The protein below binds the small molecule below.
Small molecule (SMILES): OC[C@H]1O[C@@H](O)[C@H](O)[C@H](O)[C@H]1O

Binding-site contacts:
Ligand atom C3 contacts residue GLU31 of chain 1.A at 4.2 Å.
Ligand atom O1 contacts residue GLU31 of chain 1.B at 2.7 Å (salt-bridge).
Ligand atom C3 contacts residue TYR37 of chain 1.A at 3.9 Å (hydrophobic).
Ligand atom C3 contacts residue THR10 of chain 1.A at 4.3 Å.
Ligand atom O6 contacts residue VAL8 of chain 1.B at 3.8 Å.
Ligand atom C2 contacts residue MET29 of chain 1.A at 3.7 Å (hydrophobic).
Ligand atom O5 contacts residue GLU31 of chain 1.B at 4.3 Å.
Ligand atom C4 contacts residue THR10 of chain 1.B at 3.8 Å.
Ligand atom O4 contacts residue THR10 of chain 1.A at 2.7 Å.
Ligand atom O4 contacts residue VAL8 of chain 1.A at 3.8 Å.
Ligand atom O1 contacts residue TYR37 of chain 1.B at 3.6 Å.
Ligand atom O6 contacts residue THR10 of chain 1.B at 3.1 Å (h-bond).
Ligand atom O1 contacts residue VAL8 of chain 1.B at 4.1 Å.
Ligand atom O2 contacts residue MET29 of chain 1.A at 3.8 Å.
Ligand atom O6 contacts residue SER9 of chain 1.B at 3.4 Å.
Ligand atom O1 contacts residue MET29 of chain 1.A at 4.4 Å.
Ligand atom C4 contacts residue THR10 of chain 1.A at 3.7 Å.
Ligand atom O3 contacts residue TYR37 of chain 1.A at 4.4 Å.
Ligand atom C1 contacts residue GLU31 of chain 1.B at 4.0 Å.
Ligand atom O3 contacts residue GLU31 of chain 1.A at 3.1 Å (salt-bridge).
Ligand atom O5 contacts residue THR10 of chain 1.A at 3.5 Å (h-bond).
Ligand atom O2 contacts residue MET30 of chain 1.A at 4.4 Å.
Ligand atom C6 contacts residue THR10 of chain 1.B at 4.1 Å.
Ligand atom C1 contacts residue THR10 of chain 1.B at 4.2 Å.
Ligand atom O6 contacts residue THR10 of chain 1.A at 3.8 Å.
Ligand atom C5 contacts residue THR10 of chain 1.B at 3.4 Å.
Ligand atom O4 contacts residue TYR37 of chain 1.A at 4.3 Å.
Ligand atom O4 contacts residue SER9 of chain 1.A at 4.2 Å.
Ligand atom O2 contacts residue MET29 of chain 1.B at 3.7 Å.
Ligand atom O3 contacts residue MET29 of chain 1.B at 3.6 Å.
Ligand atom O2 contacts residue GLU31 of chain 1.B at 4.2 Å.
Ligand atom C2 contacts residue THR10 of chain 1.A at 4.5 Å.
Ligand atom C6 contacts residue THR10 of chain 1.A at 3.4 Å.
Ligand atom O5 contacts residue THR10 of chain 1.B at 4.2 Å.
Ligand atom O3 contacts residue THR10 of chain 1.B at 4.4 Å.
Ligand atom O2 contacts residue MET30 of chain 1.B at 4.2 Å.
Ligand atom C1 contacts residue TYR37 of chain 1.B at 3.8 Å (hydrophobic).
Ligand atom C5 contacts residue THR10 of chain 1.A at 3.7 Å.
Ligand atom O2 contacts residue TYR37 of chain 1.B at 4.4 Å.

Sequence of chain 1.B:
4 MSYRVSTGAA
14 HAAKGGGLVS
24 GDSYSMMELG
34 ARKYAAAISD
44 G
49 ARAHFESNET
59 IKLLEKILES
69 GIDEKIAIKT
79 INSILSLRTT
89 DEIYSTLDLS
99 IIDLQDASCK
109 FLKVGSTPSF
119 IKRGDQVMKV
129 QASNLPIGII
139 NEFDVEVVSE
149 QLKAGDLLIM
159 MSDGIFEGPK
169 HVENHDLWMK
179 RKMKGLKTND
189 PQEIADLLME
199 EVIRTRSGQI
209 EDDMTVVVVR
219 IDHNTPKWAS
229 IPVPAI

Sequence of chain 1.A:
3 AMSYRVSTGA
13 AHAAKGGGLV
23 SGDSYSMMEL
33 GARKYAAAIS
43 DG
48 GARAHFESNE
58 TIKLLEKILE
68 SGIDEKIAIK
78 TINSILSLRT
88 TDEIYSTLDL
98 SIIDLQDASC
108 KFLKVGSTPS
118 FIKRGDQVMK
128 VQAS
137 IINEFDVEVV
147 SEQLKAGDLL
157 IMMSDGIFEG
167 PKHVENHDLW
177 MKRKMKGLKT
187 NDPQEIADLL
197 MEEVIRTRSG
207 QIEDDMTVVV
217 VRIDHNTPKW